Sequence of chain 1.A:
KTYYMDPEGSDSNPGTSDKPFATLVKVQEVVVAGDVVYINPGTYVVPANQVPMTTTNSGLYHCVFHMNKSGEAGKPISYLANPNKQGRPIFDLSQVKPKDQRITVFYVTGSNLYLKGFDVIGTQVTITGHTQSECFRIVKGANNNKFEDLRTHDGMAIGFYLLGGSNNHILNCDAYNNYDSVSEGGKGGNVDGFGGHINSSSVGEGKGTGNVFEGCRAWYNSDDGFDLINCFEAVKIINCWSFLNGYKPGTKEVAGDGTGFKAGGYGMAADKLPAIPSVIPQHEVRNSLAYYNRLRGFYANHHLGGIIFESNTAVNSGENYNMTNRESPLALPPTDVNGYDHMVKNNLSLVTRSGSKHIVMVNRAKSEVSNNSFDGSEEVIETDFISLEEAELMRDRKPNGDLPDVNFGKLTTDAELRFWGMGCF

The small molecule below binds the protein below.
Small molecule (SMILES): C[C@@H]1O[C@@H](O[C@@H]2[C@H](O)[C@@H](O)[C@@H](O[C@@H]3[C@H](O)[C@@H](O)[C@H](C)O[C@H]3O)O[C@@H]2C(=O)O)[C@H](O)[C@H](O)[C@H]1O

Binding-site contacts:
Ligand atom C2 contacts residue HIS132 of chain 1.A at 4.1 Å.
Ligand atom C4 contacts residue GLN134 of chain 1.A at 3.3 Å.
Ligand atom O4 contacts residue ILE160 of chain 1.A at 4.4 Å.
Ligand atom O1 contacts residue ASN192 of chain 1.A at 4.4 Å.
Ligand atom O6A contacts residue ARG104 of chain 1.A at 2.7 Å (salt-bridge).
Ligand atom C6 contacts residue AQA3 of chain 1.C at 3.9 Å.
Ligand atom O2 contacts residue ASN232 of chain 1.A at 3.8 Å.
Ligand atom C3 contacts residue HIS132 of chain 1.A at 3.8 Å.
Ligand atom C6 contacts residue ASN59 of chain 1.A at 3.9 Å.
Ligand atom O1 contacts residue AQA3 of chain 1.C at 2.7 Å (h-bond).
Ligand atom C6 contacts residue ILE231 of chain 1.A at 4.2 Å (hydrophobic).
Ligand atom O5 contacts residue ILE231 of chain 1.A at 4.1 Å.
Ligand atom C3 contacts residue ASN192 of chain 1.A at 4.2 Å.
Ligand atom O5 contacts residue AQA3 of chain 1.C at 3.7 Å.
Ligand atom O6A contacts residue TYR63 of chain 1.A at 4.4 Å.
Ligand atom C6 contacts residue TYR163 of chain 1.A at 4.0 Å (hydrophobic).
Ligand atom C1 contacts residue AQA3 of chain 1.C at 3.4 Å.
Ligand atom C6 contacts residue LEU62 of chain 1.A at 3.5 Å (hydrophobic).
Ligand atom C6 contacts residue ASP229 of chain 1.A at 4.4 Å.
Ligand atom O3 contacts residue HIS132 of chain 1.A at 3.2 Å.
Ligand atom C5 contacts residue AQA3 of chain 1.C at 3.8 Å.
Ligand atom C5 contacts residue HIS132 of chain 1.A at 4.0 Å.
Ligand atom C3 contacts residue GLN134 of chain 1.A at 3.5 Å.
Ligand atom C6 contacts residue GLN134 of chain 1.A at 4.2 Å.
Ligand atom O3 contacts residue GLN134 of chain 1.A at 2.7 Å (h-bond).
Ligand atom C6 contacts residue HIS132 of chain 1.A at 3.6 Å.
Ligand atom O5 contacts residue HIS132 of chain 1.A at 3.3 Å (h-bond).
Ligand atom O6B contacts residue ARG104 of chain 1.A at 3.1 Å (salt-bridge).
Ligand atom O4 contacts residue ASN192 of chain 1.A at 4.1 Å.
Ligand atom C5 contacts residue GLN134 of chain 1.A at 4.5 Å.
Ligand atom O4 contacts residue GLN134 of chain 1.A at 2.7 Å (h-bond).
Ligand atom O6B contacts residue HIS132 of chain 1.A at 2.8 Å (h-bond).
Ligand atom O6A contacts residue GLN134 of chain 1.A at 3.8 Å.
Ligand atom C1 contacts residue HIS132 of chain 1.A at 4.2 Å.
Ligand atom O4 contacts residue TYR163 of chain 1.A at 4.0 Å.
Ligand atom C2 contacts residue AQA3 of chain 1.C at 4.3 Å.
Ligand atom C4 contacts residue TYR163 of chain 1.A at 3.9 Å (hydrophobic).
Ligand atom C6 contacts residue HIS199 of chain 1.A at 3.3 Å.
Ligand atom C6 contacts residue ARG104 of chain 1.A at 3.5 Å.